Binding-site contacts:
Ligand atom C9 contacts residue GLU87 of chain 1.B at 4.3 Å.
Ligand atom O contacts residue PHE10 of chain 1.B at 3.8 Å.
Ligand atom C11 contacts residue TYR72 of chain 1.B at 3.8 Å (hydrophobic).
Ligand atom O contacts residue PHE100 of chain 1.B at 3.2 Å.
Ligand atom C8 contacts residue GLN74 of chain 1.B at 3.8 Å.
Ligand atom C6 contacts residue THR11 of chain 1.B at 3.9 Å.
Ligand atom C9 contacts residue TYR72 of chain 1.B at 3.5 Å (hydrophobic).
Ligand atom N1 contacts residue LYS92 of chain 1.B at 4.3 Å.
Ligand atom C10 contacts residue TYR72 of chain 1.B at 3.5 Å (hydrophobic).
Ligand atom C6 contacts residue PHE100 of chain 1.B at 4.0 Å (hydrophobic).
Ligand atom C11 contacts residue ILE96 of chain 1.B at 4.2 Å (hydrophobic).
Ligand atom C2 contacts residue THR11 of chain 1.B at 3.9 Å.
Ligand atom C7 contacts residue THR11 of chain 1.B at 3.6 Å.
Ligand atom N contacts residue ILE96 of chain 1.B at 4.3 Å.
Ligand atom N1 contacts residue GLU87 of chain 1.B at 3.1 Å (salt-bridge).
Ligand atom C5 contacts residue ILE96 of chain 1.B at 3.8 Å (hydrophobic).
Ligand atom C8 contacts residue THR11 of chain 1.B at 3.6 Å.
Ligand atom C3 contacts residue PHE100 of chain 1.B at 4.3 Å (hydrophobic).
Ligand atom O1 contacts residue LYS92 of chain 1.B at 4.4 Å.
Ligand atom C2 contacts residue PHE100 of chain 1.B at 3.9 Å (hydrophobic).
Ligand atom N1 contacts residue TYR72 of chain 1.B at 3.8 Å.
Ligand atom C4 contacts residue ILE96 of chain 1.B at 3.4 Å (hydrophobic).
Ligand atom C4 contacts residue PHE100 of chain 1.B at 4.3 Å (hydrophobic).
Ligand atom C7 contacts residue GLN74 of chain 1.B at 4.3 Å.
Ligand atom O contacts residue ILE96 of chain 1.B at 4.3 Å.
Ligand atom C10 contacts residue ILE96 of chain 1.B at 4.3 Å (hydrophobic).
Ligand atom O contacts residue THR11 of chain 1.B at 3.2 Å.
Ligand atom C10 contacts residue THR11 of chain 1.B at 4.4 Å.
Ligand atom C11 contacts residue THR11 of chain 1.B at 3.3 Å.
Ligand atom O1 contacts residue GLU87 of chain 1.B at 2.5 Å (salt-bridge).
Ligand atom N contacts residue THR11 of chain 1.B at 3.6 Å (h-bond).
Ligand atom O1 contacts residue TYR72 of chain 1.B at 4.0 Å.
Ligand atom C6 contacts residue ILE96 of chain 1.B at 4.3 Å (hydrophobic).
Ligand atom C8 contacts residue TYR72 of chain 1.B at 3.5 Å (hydrophobic).

The small molecule below binds the protein below.
Small molecule (SMILES): O=C(C1CCCCC1)N1CCC(NO)CC1

Sequence of chain 1.B:
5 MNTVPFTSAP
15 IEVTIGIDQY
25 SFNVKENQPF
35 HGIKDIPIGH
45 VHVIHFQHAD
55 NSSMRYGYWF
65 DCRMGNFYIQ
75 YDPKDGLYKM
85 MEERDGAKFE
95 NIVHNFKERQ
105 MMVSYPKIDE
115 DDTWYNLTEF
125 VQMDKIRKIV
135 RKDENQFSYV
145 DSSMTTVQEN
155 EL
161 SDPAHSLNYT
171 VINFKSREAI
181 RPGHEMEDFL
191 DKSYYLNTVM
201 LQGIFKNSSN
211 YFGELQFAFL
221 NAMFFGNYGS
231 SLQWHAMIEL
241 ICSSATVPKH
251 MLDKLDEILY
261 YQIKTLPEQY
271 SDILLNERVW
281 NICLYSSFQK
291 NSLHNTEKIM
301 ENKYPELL